Sequence of chain 1.A:
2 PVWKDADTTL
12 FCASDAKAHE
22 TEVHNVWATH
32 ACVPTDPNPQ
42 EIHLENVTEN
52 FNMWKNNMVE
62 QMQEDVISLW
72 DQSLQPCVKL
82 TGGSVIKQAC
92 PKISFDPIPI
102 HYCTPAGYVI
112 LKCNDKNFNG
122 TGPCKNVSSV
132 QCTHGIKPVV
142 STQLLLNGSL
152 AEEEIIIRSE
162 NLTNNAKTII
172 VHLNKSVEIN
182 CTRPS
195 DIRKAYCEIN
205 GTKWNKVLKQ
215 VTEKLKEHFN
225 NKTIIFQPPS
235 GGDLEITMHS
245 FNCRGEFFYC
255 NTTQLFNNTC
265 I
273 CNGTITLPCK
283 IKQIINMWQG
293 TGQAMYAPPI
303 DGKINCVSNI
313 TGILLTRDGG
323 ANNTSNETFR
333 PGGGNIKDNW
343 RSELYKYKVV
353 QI

Binding-site contacts:
Ligand atom C1 contacts residue ASN115 of chain 1.A at 4.2 Å.
Ligand atom C6 contacts residue ASN115 of chain 1.A at 3.0 Å.
Ligand atom C5 contacts residue ASN115 of chain 1.A at 4.1 Å.
Ligand atom C4 contacts residue ASN127 of chain 1.A at 4.1 Å.
Ligand atom N2 contacts residue ASN127 of chain 1.A at 2.8 Å (h-bond).
Ligand atom C5 contacts residue ASN127 of chain 1.A at 3.7 Å.
Ligand atom O6 contacts residue ASN115 of chain 1.A at 3.9 Å.
Ligand atom C1 contacts residue ASN127 of chain 1.A at 1.4 Å.
Ligand atom O5 contacts residue ASN115 of chain 1.A at 3.3 Å.
Ligand atom O6 contacts residue GLU42 of chain 1.A at 4.0 Å.
Ligand atom O5 contacts residue ASN127 of chain 1.A at 2.4 Å (h-bond).
Ligand atom C3 contacts residue ASN127 of chain 1.A at 3.7 Å.
Ligand atom O7 contacts residue ASN127 of chain 1.A at 3.8 Å.
Ligand atom C2 contacts residue ASN127 of chain 1.A at 2.3 Å.
Ligand atom C7 contacts residue ASN127 of chain 1.A at 3.5 Å.

This small molecule binds to this protein.
Small molecule (SMILES): CC(=O)N[C@@H]1[C@@H](O)[C@H](O)[C@@H](CO)O[C@H]1O